Binding-site contacts:
Ligand atom O5 contacts residue ASN120 of chain 1.E at 2.3 Å (h-bond).
Ligand atom C8 contacts residue THR98 of chain 1.E at 3.3 Å.
Ligand atom C8 contacts residue ASN120 of chain 1.E at 4.3 Å.
Ligand atom C8 contacts residue ILE100 of chain 1.E at 3.5 Å (hydrophobic).
Ligand atom C2 contacts residue ASN120 of chain 1.E at 2.5 Å.
Ligand atom O7 contacts residue ASP127 of chain 1.C at 4.0 Å.
Ligand atom N2 contacts residue ASN120 of chain 1.E at 3.0 Å (h-bond).
Ligand atom C7 contacts residue ASP127 of chain 1.C at 4.5 Å.
Ligand atom C1 contacts residue ASN120 of chain 1.E at 1.4 Å.
Ligand atom C7 contacts residue ASN120 of chain 1.E at 3.9 Å.
Ligand atom C5 contacts residue ASN120 of chain 1.E at 3.6 Å.
Ligand atom C3 contacts residue ASN120 of chain 1.E at 3.8 Å.
Ligand atom C4 contacts residue ASN120 of chain 1.E at 4.2 Å.
Ligand atom O7 contacts residue ASN120 of chain 1.E at 4.3 Å.

This protein binds this small molecule.
Small molecule (SMILES): CC(=O)N[C@H]1[C@H](O[C@H]2[C@H](O)[C@@H](NC(C)=O)CO[C@@H]2CO)O[C@H](CO)[C@@H](O[C@@H]2O[C@H](CO)[C@@H](O)[C@H](O)[C@@H]2O)[C@@H]1O

Sequence of chain 1.E:
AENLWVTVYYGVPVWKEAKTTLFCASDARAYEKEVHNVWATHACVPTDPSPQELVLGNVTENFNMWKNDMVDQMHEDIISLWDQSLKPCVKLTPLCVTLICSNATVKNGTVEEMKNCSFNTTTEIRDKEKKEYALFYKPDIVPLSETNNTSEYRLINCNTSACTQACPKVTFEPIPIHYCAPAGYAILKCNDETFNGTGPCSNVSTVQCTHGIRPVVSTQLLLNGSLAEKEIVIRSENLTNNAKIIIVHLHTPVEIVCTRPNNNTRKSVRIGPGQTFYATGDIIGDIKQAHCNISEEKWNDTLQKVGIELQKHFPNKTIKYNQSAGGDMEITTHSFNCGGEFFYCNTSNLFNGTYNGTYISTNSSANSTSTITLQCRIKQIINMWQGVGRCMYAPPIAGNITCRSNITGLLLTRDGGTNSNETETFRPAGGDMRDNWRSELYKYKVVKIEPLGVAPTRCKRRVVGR

Sequence of chain 1.C:
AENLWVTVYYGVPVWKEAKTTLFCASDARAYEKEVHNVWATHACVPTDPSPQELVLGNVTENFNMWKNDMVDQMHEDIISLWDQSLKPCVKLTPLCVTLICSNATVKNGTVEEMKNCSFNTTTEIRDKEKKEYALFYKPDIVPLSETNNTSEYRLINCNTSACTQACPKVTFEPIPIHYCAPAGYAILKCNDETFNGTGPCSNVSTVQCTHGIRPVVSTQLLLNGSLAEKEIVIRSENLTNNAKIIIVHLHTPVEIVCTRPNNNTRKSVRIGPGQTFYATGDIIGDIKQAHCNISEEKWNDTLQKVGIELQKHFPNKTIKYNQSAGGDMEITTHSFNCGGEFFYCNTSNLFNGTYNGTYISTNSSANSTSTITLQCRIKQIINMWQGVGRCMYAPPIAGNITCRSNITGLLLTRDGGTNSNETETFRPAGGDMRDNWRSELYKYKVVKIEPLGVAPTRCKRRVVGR